This small molecule binds to this protein.
Small molecule (SMILES): CC(=O)N[C@@H]1[C@@H](O)[C@H](O)[C@@H](CO)O[C@H]1O

Binding-site contacts:
Ligand atom C7 contacts residue ASN657 of chain 1.B at 3.4 Å.
Ligand atom O7 contacts residue ASN657 of chain 1.B at 3.5 Å (h-bond).
Ligand atom C2 contacts residue ASN657 of chain 1.B at 2.5 Å.
Ligand atom N2 contacts residue ASN657 of chain 1.B at 3.0 Å (h-bond).
Ligand atom C1 contacts residue ASN657 of chain 1.B at 1.4 Å.
Ligand atom C3 contacts residue ASN657 of chain 1.B at 3.8 Å.
Ligand atom C4 contacts residue ASN657 of chain 1.B at 4.2 Å.
Ligand atom O5 contacts residue ASN657 of chain 1.B at 2.3 Å (h-bond).
Ligand atom C5 contacts residue ASN657 of chain 1.B at 3.7 Å.
Ligand atom C8 contacts residue ASN657 of chain 1.B at 4.4 Å.

Sequence of chain 1.B:
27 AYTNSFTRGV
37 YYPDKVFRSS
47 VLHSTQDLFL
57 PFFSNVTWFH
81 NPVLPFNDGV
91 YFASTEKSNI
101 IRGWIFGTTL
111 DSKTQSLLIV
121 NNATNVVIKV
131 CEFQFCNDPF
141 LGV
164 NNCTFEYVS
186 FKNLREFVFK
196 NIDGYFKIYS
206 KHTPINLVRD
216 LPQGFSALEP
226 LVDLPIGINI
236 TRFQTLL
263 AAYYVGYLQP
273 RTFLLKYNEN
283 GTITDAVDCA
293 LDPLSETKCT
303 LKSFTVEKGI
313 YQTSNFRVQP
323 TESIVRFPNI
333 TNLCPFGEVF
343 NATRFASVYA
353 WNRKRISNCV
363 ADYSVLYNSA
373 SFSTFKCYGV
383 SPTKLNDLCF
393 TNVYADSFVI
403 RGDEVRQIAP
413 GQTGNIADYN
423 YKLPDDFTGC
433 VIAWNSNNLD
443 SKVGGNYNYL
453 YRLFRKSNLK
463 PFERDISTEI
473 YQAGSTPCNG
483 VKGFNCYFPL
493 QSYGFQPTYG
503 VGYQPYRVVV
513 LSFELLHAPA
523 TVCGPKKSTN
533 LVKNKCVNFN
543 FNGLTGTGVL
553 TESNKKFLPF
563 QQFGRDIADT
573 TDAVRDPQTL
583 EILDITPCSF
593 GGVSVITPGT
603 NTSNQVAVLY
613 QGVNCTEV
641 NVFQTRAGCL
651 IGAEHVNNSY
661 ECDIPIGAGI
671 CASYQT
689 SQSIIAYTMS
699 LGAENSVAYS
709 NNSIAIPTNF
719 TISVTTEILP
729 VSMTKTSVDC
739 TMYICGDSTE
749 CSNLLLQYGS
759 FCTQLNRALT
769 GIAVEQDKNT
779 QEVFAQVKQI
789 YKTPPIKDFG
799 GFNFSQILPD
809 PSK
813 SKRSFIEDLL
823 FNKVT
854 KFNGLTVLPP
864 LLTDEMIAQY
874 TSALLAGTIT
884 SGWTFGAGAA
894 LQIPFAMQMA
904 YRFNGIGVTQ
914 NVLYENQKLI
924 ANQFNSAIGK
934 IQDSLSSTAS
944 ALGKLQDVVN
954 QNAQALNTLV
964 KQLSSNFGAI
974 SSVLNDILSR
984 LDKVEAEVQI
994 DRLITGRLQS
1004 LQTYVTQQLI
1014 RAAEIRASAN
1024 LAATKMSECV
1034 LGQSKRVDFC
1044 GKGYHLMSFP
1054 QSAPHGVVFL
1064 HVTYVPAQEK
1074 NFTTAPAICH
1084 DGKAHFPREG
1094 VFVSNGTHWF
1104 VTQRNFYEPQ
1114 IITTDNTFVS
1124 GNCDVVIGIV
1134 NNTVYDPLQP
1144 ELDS